Binding-site contacts:
Ligand atom NI1 contacts residue LYS10 of chain 1.A at 2.2 Å (salt-bridge).
Ligand atom CI3 contacts residue LYS10 of chain 1.A at 3.7 Å.
Ligand atom CI1 contacts residue LYS10 of chain 1.A at 1.3 Å.
Ligand atom CI6 contacts residue ILE23 of chain 1.A at 4.4 Å (hydrophobic).
Ligand atom CI1 contacts residue GLU25 of chain 1.A at 4.2 Å.
Ligand atom CI6 contacts residue GLU24 of chain 1.A at 4.1 Å.
Ligand atom CI2 contacts residue ILE23 of chain 1.A at 4.2 Å (hydrophobic).
Ligand atom CI2 contacts residue GLU25 of chain 1.A at 4.3 Å.
Ligand atom CI6 contacts residue LYS10 of chain 1.A at 2.9 Å.
Ligand atom CI5 contacts residue LYS10 of chain 1.A at 4.2 Å.
Ligand atom CI2 contacts residue LYS10 of chain 1.A at 2.4 Å.
Ligand atom CI3 contacts residue ILE23 of chain 1.A at 4.5 Å (hydrophobic).
Ligand atom CI1 contacts residue ILE23 of chain 1.A at 4.4 Å (hydrophobic).
Ligand atom CI5 contacts residue GLU24 of chain 1.A at 4.4 Å.
Ligand atom CI5 contacts residue GLU25 of chain 1.A at 4.3 Å.
Ligand atom CI6 contacts residue GLU25 of chain 1.A at 3.7 Å.

A protein and the small-molecule ligand that binds it are described below.
Small molecule (SMILES): N=C(N)c1ccncc1

Sequence of chain 1.A:
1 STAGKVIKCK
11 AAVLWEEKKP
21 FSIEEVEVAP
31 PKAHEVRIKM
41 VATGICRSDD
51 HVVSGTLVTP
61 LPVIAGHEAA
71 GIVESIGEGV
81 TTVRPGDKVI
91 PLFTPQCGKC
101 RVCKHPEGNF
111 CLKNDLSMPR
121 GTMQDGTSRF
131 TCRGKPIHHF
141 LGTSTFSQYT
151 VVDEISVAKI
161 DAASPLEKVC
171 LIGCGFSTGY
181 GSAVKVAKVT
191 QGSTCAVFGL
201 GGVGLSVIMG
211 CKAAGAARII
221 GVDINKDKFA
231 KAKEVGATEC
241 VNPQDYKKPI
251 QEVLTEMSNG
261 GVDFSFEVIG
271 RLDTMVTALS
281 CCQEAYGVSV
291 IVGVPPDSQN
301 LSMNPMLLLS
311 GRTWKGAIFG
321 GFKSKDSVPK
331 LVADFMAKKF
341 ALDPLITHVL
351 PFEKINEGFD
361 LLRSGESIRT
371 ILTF